This protein binds this small molecule.
Small molecule (SMILES): CC(=O)N[C@H]1[C@H](O[C@H]2[C@H](O)[C@@H](NC(C)=O)CO[C@@H]2CO)O[C@H](CO)[C@@H](O)[C@@H]1O

Binding-site contacts:
Ligand atom C8 contacts residue ARG412 of chain 1.C at 3.8 Å.
Ligand atom C2 contacts residue HIS299 of chain 1.C at 3.7 Å.
Ligand atom C5 contacts residue THR383 of chain 1.C at 4.1 Å.
Ligand atom C3 contacts residue HIS299 of chain 1.C at 3.5 Å.
Ligand atom O5 contacts residue ASN301 of chain 1.C at 2.4 Å (h-bond).
Ligand atom O7 contacts residue ASN301 of chain 1.C at 4.2 Å.
Ligand atom C7 contacts residue HIS299 of chain 1.C at 3.9 Å.
Ligand atom C1 contacts residue THR383 of chain 1.C at 4.2 Å.
Ligand atom C3 contacts residue ASN301 of chain 1.C at 3.7 Å.
Ligand atom O5 contacts residue THR383 of chain 1.C at 4.0 Å.
Ligand atom C2 contacts residue ASN301 of chain 1.C at 2.4 Å.
Ligand atom C1 contacts residue HIS299 of chain 1.C at 4.1 Å.
Ligand atom C8 contacts residue ASN265 of chain 1.C at 3.2 Å.
Ligand atom C8 contacts residue HIS299 of chain 1.C at 4.0 Å.
Ligand atom N2 contacts residue ASN301 of chain 1.C at 2.8 Å (h-bond).
Ligand atom C4 contacts residue ASN301 of chain 1.C at 4.2 Å.
Ligand atom N2 contacts residue HIS299 of chain 1.C at 3.0 Å (h-bond).
Ligand atom C8 contacts residue THR267 of chain 1.C at 3.7 Å.
Ligand atom C1 contacts residue ASN301 of chain 1.C at 1.4 Å.
Ligand atom O3 contacts residue HIS299 of chain 1.C at 3.9 Å.
Ligand atom C6 contacts residue THR383 of chain 1.C at 4.5 Å.
Ligand atom C7 contacts residue ASN265 of chain 1.C at 4.3 Å.
Ligand atom C5 contacts residue ASN301 of chain 1.C at 3.6 Å.
Ligand atom C7 contacts residue ASN301 of chain 1.C at 3.7 Å.

Sequence of chain 1.C:
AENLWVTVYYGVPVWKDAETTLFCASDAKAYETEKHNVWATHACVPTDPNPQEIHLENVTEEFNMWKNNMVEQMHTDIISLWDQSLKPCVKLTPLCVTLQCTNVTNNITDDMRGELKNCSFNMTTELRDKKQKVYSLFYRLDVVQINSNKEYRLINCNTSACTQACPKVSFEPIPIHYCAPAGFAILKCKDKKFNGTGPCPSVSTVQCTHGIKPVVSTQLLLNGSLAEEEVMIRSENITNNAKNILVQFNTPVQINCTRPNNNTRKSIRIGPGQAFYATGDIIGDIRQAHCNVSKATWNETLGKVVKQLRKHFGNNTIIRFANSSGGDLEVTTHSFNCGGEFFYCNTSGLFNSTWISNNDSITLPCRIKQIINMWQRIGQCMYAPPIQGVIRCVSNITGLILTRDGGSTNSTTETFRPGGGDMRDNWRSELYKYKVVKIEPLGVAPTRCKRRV